Binding-site contacts:
Ligand atom O3 contacts residue ALA52 of chain 1.A at 3.1 Å.
Ligand atom C13 contacts residue LYS55 of chain 1.A at 4.0 Å.
Ligand atom O2 contacts residue MET95 of chain 1.A at 3.8 Å.
Ligand atom C3 contacts residue ALA52 of chain 1.A at 3.9 Å (hydrophobic).
Ligand atom C8 contacts residue LEU104 of chain 1.A at 4.1 Å (hydrophobic).
Ligand atom O4 contacts residue LEU184 of chain 1.A at 3.3 Å.
Ligand atom C17 contacts residue MET95 of chain 1.A at 4.0 Å (hydrophobic).
Ligand atom C1 contacts residue MET95 of chain 1.A at 3.8 Å (hydrophobic).
Ligand atom CL1 contacts residue PHE135 of chain 1.A at 3.3 Å.
Ligand atom C4 contacts residue ASN48 of chain 1.A at 4.0 Å.
Ligand atom C17 contacts residue ILE93 of chain 1.A at 3.9 Å (hydrophobic).
Ligand atom C6 contacts residue ASN48 of chain 1.A at 3.9 Å.
Ligand atom O5 contacts residue ASN103 of chain 1.A at 3.6 Å.
Ligand atom O2 contacts residue GLY94 of chain 1.A at 4.0 Å.
Ligand atom C5 contacts residue ASN48 of chain 1.A at 3.6 Å.
Ligand atom O2 contacts residue ALA52 of chain 1.A at 3.7 Å.
Ligand atom C12 contacts residue ASP51 of chain 1.A at 4.0 Å.
Ligand atom O3 contacts residue THR182 of chain 1.A at 3.5 Å.
Ligand atom C3 contacts residue ASP90 of chain 1.A at 3.4 Å.
Ligand atom C15 contacts residue ALA52 of chain 1.A at 3.9 Å (hydrophobic).
Ligand atom C2 contacts residue MET95 of chain 1.A at 3.9 Å (hydrophobic).
Ligand atom O4 contacts residue ASN48 of chain 1.A at 3.5 Å.
Ligand atom O3 contacts residue ASP90 of chain 1.A at 2.5 Å (salt-bridge).
Ligand atom C5 contacts residue LEU184 of chain 1.A at 3.7 Å (hydrophobic).
Ligand atom CL1 contacts residue ASN48 of chain 1.A at 3.4 Å.
Ligand atom C4 contacts residue ASP90 of chain 1.A at 3.4 Å.
Ligand atom C15 contacts residue LYS55 of chain 1.A at 3.9 Å.
Ligand atom C14 contacts residue LYS55 of chain 1.A at 3.8 Å.
Ligand atom C16 contacts residue ILE93 of chain 1.A at 3.4 Å (hydrophobic).
Ligand atom C3 contacts residue THR182 of chain 1.A at 4.0 Å.
Ligand atom C7 contacts residue MET95 of chain 1.A at 3.8 Å (hydrophobic).
Ligand atom O2 contacts residue THR182 of chain 1.A at 3.3 Å (h-bond).
Ligand atom CL1 contacts residue LEU104 of chain 1.A at 4.0 Å.
Ligand atom C17 contacts residue ASN103 of chain 1.A at 3.9 Å.
Ligand atom C4 contacts residue LEU184 of chain 1.A at 4.0 Å (hydrophobic).
Ligand atom C16 contacts residue LYS55 of chain 1.A at 4.1 Å.
Ligand atom C1 contacts residue ALA52 of chain 1.A at 3.8 Å (hydrophobic).
Ligand atom C10 contacts residue ASN48 of chain 1.A at 4.0 Å.
Ligand atom C13 contacts residue ASP51 of chain 1.A at 3.6 Å.
Ligand atom C8 contacts residue MET95 of chain 1.A at 3.6 Å (hydrophobic).

Sequence of chain 1.A:
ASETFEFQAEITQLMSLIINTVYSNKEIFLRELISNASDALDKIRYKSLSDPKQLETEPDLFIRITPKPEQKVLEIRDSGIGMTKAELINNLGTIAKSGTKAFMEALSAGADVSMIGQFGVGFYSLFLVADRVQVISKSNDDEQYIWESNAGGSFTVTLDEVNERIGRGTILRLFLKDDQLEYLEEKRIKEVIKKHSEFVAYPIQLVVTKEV

The protein below binds the small molecule below.
Small molecule (SMILES): O=C1CCCC/C=C/CCOC(=O)c2c(O)cc(O)c(Cl)c2C1